Sequence of chain 1.B:
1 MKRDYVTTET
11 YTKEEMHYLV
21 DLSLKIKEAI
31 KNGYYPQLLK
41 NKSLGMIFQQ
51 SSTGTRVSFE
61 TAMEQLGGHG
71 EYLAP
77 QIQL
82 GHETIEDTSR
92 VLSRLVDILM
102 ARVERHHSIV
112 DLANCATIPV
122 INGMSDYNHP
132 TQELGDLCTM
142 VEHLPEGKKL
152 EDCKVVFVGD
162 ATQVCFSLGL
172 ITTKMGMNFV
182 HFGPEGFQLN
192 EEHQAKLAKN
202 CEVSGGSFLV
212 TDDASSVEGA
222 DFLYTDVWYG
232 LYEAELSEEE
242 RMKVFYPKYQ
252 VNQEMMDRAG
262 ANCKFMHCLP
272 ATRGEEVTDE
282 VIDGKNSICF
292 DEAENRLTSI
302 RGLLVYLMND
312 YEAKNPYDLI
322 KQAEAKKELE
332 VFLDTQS

Binding-site contacts:
Ligand atom O contacts residue THR336 of chain 1.C at 3.8 Å.
Ligand atom N contacts residue THR336 of chain 1.C at 1.3 Å.
Ligand atom C contacts residue THR336 of chain 1.C at 3.5 Å.
Ligand atom CB contacts residue THR336 of chain 1.C at 3.6 Å.
Ligand atom C contacts residue PHE333 of chain 1.C at 3.7 Å (hydrophobic).
Ligand atom CA contacts residue THR336 of chain 1.C at 2.5 Å.
Ligand atom O contacts residue TYR18 of chain 1.B at 4.1 Å.
Ligand atom N contacts residue ASP335 of chain 1.C at 3.9 Å.
Ligand atom C contacts residue TYR18 of chain 1.B at 3.6 Å (hydrophobic).
Ligand atom CA contacts residue PHE333 of chain 1.C at 3.5 Å (hydrophobic).
Ligand atom CB contacts residue TYR18 of chain 1.B at 4.3 Å (hydrophobic).
Ligand atom CB contacts residue PHE333 of chain 1.C at 3.4 Å (hydrophobic).
Ligand atom N contacts residue PHE333 of chain 1.C at 2.9 Å (h-bond).
Ligand atom N contacts residue VAL332 of chain 1.C at 4.3 Å.

The small molecule below binds the protein below.
Small molecule (SMILES): NC(=O)CC[C@H](N)C(=O)O

Sequence of chain 1.C:
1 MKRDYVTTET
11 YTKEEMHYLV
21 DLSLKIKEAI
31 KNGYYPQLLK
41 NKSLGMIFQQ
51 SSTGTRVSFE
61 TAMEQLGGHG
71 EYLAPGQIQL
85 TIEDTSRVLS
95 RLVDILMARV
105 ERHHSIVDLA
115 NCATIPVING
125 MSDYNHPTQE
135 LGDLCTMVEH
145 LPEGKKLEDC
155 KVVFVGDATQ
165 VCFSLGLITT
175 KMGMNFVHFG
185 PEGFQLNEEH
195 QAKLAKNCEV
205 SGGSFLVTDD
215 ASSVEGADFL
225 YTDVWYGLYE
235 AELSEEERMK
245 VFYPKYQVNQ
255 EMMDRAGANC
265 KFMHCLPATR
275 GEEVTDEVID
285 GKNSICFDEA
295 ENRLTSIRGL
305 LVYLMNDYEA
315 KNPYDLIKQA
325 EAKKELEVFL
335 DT